Binding-site contacts:
Ligand atom C6 contacts residue LYS327 of chain 1.D at 2.8 Å.
Ligand atom O16 contacts residue ARG324 of chain 1.C at 4.1 Å.
Ligand atom C10 contacts residue ARG324 of chain 1.C at 3.7 Å.
Ligand atom O18 contacts residue SO41 of chain 1.Y at 3.3 Å (h-bond).
Ligand atom O19 contacts residue LEU323 of chain 1.D at 4.0 Å.
Ligand atom O13 contacts residue ARG324 of chain 1.C at 3.8 Å.
Ligand atom O16 contacts residue SO41 of chain 1.FA at 3.7 Å.
Ligand atom O18 contacts residue ARG324 of chain 1.D at 2.7 Å (salt-bridge).
Ligand atom C6 contacts residue SO41 of chain 1.FA at 4.2 Å.
Ligand atom O20 contacts residue LEU323 of chain 1.D at 4.0 Å.
Ligand atom O15 contacts residue LYS327 of chain 1.D at 3.9 Å.
Ligand atom C12 contacts residue LYS327 of chain 1.C at 3.4 Å.
Ligand atom O17 contacts residue ARG324 of chain 1.D at 3.5 Å (salt-bridge).
Ligand atom C1 contacts residue SO41 of chain 1.Y at 3.7 Å.
Ligand atom C11 contacts residue LYS327 of chain 1.C at 3.4 Å.
Ligand atom C4 contacts residue ARG324 of chain 1.D at 4.1 Å.
Ligand atom O17 contacts residue LYS327 of chain 1.C at 4.0 Å.
Ligand atom O20 contacts residue LYS327 of chain 1.D at 3.5 Å.
Ligand atom O15 contacts residue SO41 of chain 1.FA at 2.5 Å (h-bond).
Ligand atom C10 contacts residue LYS327 of chain 1.D at 4.0 Å.
Ligand atom O19 contacts residue LYS327 of chain 1.C at 3.4 Å.
Ligand atom O14 contacts residue ARG324 of chain 1.C at 2.9 Å (salt-bridge).
Ligand atom O17 contacts residue SO41 of chain 1.Y at 3.1 Å (h-bond).
Ligand atom C5 contacts residue LEU323 of chain 1.D at 4.2 Å (hydrophobic).
Ligand atom C2 contacts residue ARG324 of chain 1.D at 3.3 Å.
Ligand atom N3 contacts residue ARG324 of chain 1.D at 3.6 Å.
Ligand atom C7 contacts residue SO41 of chain 1.FA at 4.0 Å.
Ligand atom O13 contacts residue LYS327 of chain 1.C at 2.6 Å (salt-bridge).
Ligand atom C9 contacts residue ARG324 of chain 1.C at 3.6 Å.
Ligand atom O15 contacts residue ARG324 of chain 1.C at 3.0 Å (salt-bridge).
Ligand atom O20 contacts residue ARG324 of chain 1.D at 4.0 Å.
Ligand atom N3 contacts residue LYS327 of chain 1.D at 3.8 Å.
Ligand atom C1 contacts residue ARG324 of chain 1.D at 3.0 Å.
Ligand atom O16 contacts residue LYS327 of chain 1.D at 3.7 Å.
Ligand atom O16 contacts residue ARG320 of chain 1.C at 3.5 Å (salt-bridge).
Ligand atom C10 contacts residue SO41 of chain 1.FA at 3.2 Å.
Ligand atom C9 contacts residue LYS327 of chain 1.C at 3.9 Å.
Ligand atom N8 contacts residue LYS327 of chain 1.C at 3.6 Å (salt-bridge).
Ligand atom C7 contacts residue LYS327 of chain 1.D at 3.5 Å.
Ligand atom C12 contacts residue ARG324 of chain 1.C at 3.7 Å.

Sequence of chain 1.C:
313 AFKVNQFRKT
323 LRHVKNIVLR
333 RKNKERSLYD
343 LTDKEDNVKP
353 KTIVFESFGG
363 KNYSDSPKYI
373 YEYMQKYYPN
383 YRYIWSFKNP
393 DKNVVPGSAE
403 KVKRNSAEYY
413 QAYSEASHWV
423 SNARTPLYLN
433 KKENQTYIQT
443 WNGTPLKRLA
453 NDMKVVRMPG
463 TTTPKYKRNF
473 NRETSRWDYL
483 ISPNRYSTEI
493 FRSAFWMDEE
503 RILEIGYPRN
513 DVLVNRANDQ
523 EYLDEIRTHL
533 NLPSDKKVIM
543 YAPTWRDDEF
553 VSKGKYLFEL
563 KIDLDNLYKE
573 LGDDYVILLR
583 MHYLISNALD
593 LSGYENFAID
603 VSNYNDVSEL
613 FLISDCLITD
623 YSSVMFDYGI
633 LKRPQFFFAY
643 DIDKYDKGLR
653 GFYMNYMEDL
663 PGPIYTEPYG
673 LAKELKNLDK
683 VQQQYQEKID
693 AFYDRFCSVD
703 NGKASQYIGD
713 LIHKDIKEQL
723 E

Sequence of chain 1.D:
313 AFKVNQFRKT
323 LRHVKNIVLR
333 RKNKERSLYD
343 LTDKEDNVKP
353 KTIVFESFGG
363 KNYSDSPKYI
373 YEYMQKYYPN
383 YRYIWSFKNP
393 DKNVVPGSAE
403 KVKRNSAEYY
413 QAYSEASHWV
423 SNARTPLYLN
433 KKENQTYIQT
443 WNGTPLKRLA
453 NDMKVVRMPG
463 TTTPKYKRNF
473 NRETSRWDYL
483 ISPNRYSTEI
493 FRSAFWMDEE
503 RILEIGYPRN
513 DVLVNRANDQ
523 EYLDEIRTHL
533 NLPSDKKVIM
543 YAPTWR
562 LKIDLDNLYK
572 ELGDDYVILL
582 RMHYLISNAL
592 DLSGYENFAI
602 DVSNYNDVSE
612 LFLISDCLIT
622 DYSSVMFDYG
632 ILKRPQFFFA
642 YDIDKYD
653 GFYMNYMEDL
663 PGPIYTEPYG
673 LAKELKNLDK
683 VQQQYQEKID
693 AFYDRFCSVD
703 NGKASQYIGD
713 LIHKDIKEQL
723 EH

A small-molecule ligand and the protein it binds are described below.
Small molecule (SMILES): O=C(O)CN(CCN(CC(=O)O)CC(=O)O)CC(=O)O